Sequence of chain 22.C:
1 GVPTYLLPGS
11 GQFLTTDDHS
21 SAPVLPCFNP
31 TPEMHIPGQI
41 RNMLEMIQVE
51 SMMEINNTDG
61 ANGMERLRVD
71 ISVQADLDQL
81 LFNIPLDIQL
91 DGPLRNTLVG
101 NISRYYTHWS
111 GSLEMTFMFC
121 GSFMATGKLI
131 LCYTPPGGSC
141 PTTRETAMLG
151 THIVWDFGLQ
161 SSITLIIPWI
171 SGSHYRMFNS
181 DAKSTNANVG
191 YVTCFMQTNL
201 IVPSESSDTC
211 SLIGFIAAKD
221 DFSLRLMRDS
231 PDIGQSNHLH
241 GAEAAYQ

Binding-site contacts:
Ligand atom C1B contacts residue ILE95 of chain 21.A at 3.6 Å (hydrophobic).
Ligand atom N2 contacts residue THR97 of chain 21.A at 3.8 Å.
Ligand atom N1A contacts residue ILE119 of chain 21.A at 3.8 Å.
Ligand atom C4 contacts residue ILE217 of chain 21.A at 4.0 Å (hydrophobic).
Ligand atom F3 contacts residue ALA169 of chain 21.A at 3.7 Å.
Ligand atom N1A contacts residue LEU220 of chain 21.A at 3.3 Å.
Ligand atom F2 contacts residue ALA145 of chain 21.A at 2.8 Å.
Ligand atom F2 contacts residue ALA169 of chain 21.A at 3.6 Å.
Ligand atom O1A contacts residue ILE121 of chain 21.A at 3.8 Å.
Ligand atom O1 contacts residue THR97 of chain 21.A at 3.8 Å.
Ligand atom C3A contacts residue LEU220 of chain 21.A at 4.0 Å (hydrophobic).
Ligand atom CM2 contacts residue PHE147 of chain 21.A at 3.8 Å (hydrophobic).
Ligand atom F1 contacts residue MET182 of chain 21.A at 3.2 Å.
Ligand atom N3A contacts residue ILE184 of chain 21.A at 3.9 Å.
Ligand atom C2B contacts residue ILE95 of chain 21.A at 3.8 Å (hydrophobic).
Ligand atom O1A contacts residue LEU220 of chain 21.A at 3.4 Å.
Ligand atom F1 contacts residue VAL171 of chain 21.A at 3.8 Å.
Ligand atom C4 contacts residue TYR193 of chain 21.A at 3.9 Å (hydrophobic).
Ligand atom CM2 contacts residue ILE95 of chain 21.A at 4.0 Å (hydrophobic).
Ligand atom CM6 contacts residue ILE95 of chain 21.A at 3.9 Å (hydrophobic).
Ligand atom C5 contacts residue TYR193 of chain 21.A at 4.0 Å (hydrophobic).
Ligand atom F3 contacts residue VAL24 of chain 21.C at 3.3 Å.
Ligand atom C2A contacts residue LEU220 of chain 21.A at 3.8 Å (hydrophobic).
Ligand atom C6B contacts residue ILE95 of chain 21.A at 4.0 Å (hydrophobic).
Ligand atom C3B contacts residue ILE184 of chain 21.A at 3.5 Å (hydrophobic).
Ligand atom N2 contacts residue PHE115 of chain 21.A at 3.7 Å.
Ligand atom O1B contacts residue ILE119 of chain 21.A at 3.9 Å.
Ligand atom CM2 contacts residue ILE217 of chain 21.A at 3.4 Å (hydrophobic).
Ligand atom C6B contacts residue ILE119 of chain 21.A at 3.8 Å (hydrophobic).
Ligand atom C5B contacts residue ILE119 of chain 21.A at 3.9 Å (hydrophobic).
Ligand atom F3 contacts residue PHE147 of chain 21.A at 3.5 Å.
Ligand atom C2B contacts residue ILE184 of chain 21.A at 3.8 Å (hydrophobic).
Ligand atom C1C contacts residue TYR193 of chain 21.A at 3.9 Å (hydrophobic).
Ligand atom CM6 contacts residue ILE119 of chain 21.A at 4.0 Å (hydrophobic).
Ligand atom N3A contacts residue PHE147 of chain 21.A at 3.9 Å.
Ligand atom O1 contacts residue PHE115 of chain 21.A at 3.4 Å.
Ligand atom F2 contacts residue PHE147 of chain 21.A at 3.8 Å.
Ligand atom CM2 contacts residue ILE184 of chain 21.A at 3.8 Å (hydrophobic).
Ligand atom CM6 contacts residue TRP93 of chain 21.A at 3.7 Å (hydrophobic).
Ligand atom F2 contacts residue VAL171 of chain 21.A at 3.9 Å.

Sequence of chain 21.C:
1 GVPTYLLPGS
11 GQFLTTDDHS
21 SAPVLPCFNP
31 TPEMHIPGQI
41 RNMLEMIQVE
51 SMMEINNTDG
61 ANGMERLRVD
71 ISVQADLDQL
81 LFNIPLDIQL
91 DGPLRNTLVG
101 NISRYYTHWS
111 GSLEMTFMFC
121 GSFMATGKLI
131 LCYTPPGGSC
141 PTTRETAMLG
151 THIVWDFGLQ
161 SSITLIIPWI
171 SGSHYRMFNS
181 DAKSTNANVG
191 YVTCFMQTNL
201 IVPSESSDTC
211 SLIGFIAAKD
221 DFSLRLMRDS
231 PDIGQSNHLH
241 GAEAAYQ

This protein binds this small molecule.
Small molecule (SMILES): Cc1cc(CCCOc2c(C)cc(-c3noc(C(F)(F)F)n3)cc2C)on1

Sequence of chain 21.A:
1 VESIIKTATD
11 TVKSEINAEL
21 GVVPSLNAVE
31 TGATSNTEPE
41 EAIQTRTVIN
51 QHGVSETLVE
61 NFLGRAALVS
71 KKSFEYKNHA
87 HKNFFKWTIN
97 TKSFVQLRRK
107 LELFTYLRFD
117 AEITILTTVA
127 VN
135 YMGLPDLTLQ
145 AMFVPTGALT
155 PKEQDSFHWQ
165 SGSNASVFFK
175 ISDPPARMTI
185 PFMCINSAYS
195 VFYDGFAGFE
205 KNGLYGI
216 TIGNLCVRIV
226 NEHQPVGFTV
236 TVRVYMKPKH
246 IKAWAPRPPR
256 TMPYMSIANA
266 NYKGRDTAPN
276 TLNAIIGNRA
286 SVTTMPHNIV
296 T